A small-molecule ligand and the protein it binds are described below.
Small molecule (SMILES): Nc1nc2c(ncn2[C@@H]2O[C@H](CO[P](=O)(O)O[P](=O)(O)NP(=O)(O)O)[C@@H](O)[C@H]2O)c(=O)[nH]1

Sequence of chain 1.C:
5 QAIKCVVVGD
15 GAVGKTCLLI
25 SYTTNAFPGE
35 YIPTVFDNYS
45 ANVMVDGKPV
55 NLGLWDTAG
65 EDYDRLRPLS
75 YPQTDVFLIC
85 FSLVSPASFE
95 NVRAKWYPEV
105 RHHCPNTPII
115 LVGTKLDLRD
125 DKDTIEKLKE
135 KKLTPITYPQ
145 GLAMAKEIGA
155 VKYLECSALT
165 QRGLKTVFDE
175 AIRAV

Binding-site contacts:
Ligand atom O1A contacts residue GLY18 of chain 1.C at 3.0 Å.
Ligand atom O3A contacts residue GLY18 of chain 1.C at 3.2 Å (h-bond).
Ligand atom O1G contacts residue MG1 of chain 1.D at 2.9 Å.
Ligand atom O3G contacts residue ALA16 of chain 1.C at 3.5 Å (h-bond).
Ligand atom N3B contacts residue ALA16 of chain 1.C at 2.8 Å (h-bond).
Ligand atom O2A contacts residue TYR35 of chain 1.C at 3.2 Å.
Ligand atom N3B contacts residue TYR35 of chain 1.C at 3.2 Å.
Ligand atom N1 contacts residue LEU163 of chain 1.C at 3.4 Å.
Ligand atom O6 contacts residue LYS119 of chain 1.C at 3.4 Å.
Ligand atom O2G contacts residue PRO37 of chain 1.C at 3.5 Å.
Ligand atom N1 contacts residue ASP121 of chain 1.C at 2.9 Å (salt-bridge).
Ligand atom O2B contacts residue THR20 of chain 1.C at 2.7 Å (h-bond).
Ligand atom N7 contacts residue GLY18 of chain 1.C at 3.5 Å.
Ligand atom N2 contacts residue LEU163 of chain 1.C at 3.3 Å.
Ligand atom C2 contacts residue ASP121 of chain 1.C at 3.3 Å.
Ligand atom C6 contacts residue LYS119 of chain 1.C at 3.6 Å.
Ligand atom O6 contacts residue ALA162 of chain 1.C at 2.8 Å (h-bond).
Ligand atom O1A contacts residue CYS21 of chain 1.C at 2.9 Å (h-bond).
Ligand atom O1A contacts residue LYS19 of chain 1.C at 3.2 Å (salt-bridge).
Ligand atom O1G contacts residue LYS19 of chain 1.C at 2.8 Å (salt-bridge).
Ligand atom C5' contacts residue TYR35 of chain 1.C at 3.4 Å (hydrophobic).
Ligand atom C5 contacts residue LYS119 of chain 1.C at 3.4 Å.
Ligand atom O3G contacts residue TYR35 of chain 1.C at 2.9 Å (h-bond).
Ligand atom O3G contacts residue GLY15 of chain 1.C at 3.5 Å.
Ligand atom O1B contacts residue GLY18 of chain 1.C at 3.3 Å (h-bond).
Ligand atom PG contacts residue MG1 of chain 1.D at 3.4 Å.
Ligand atom O2' contacts residue PHE31 of chain 1.C at 3.4 Å.
Ligand atom O1A contacts residue THR20 of chain 1.C at 2.9 Å (h-bond).
Ligand atom O3' contacts residue GLY33 of chain 1.C at 3.5 Å (h-bond).
Ligand atom O2B contacts residue MG1 of chain 1.D at 2.8 Å.
Ligand atom C8 contacts residue GLY18 of chain 1.C at 3.3 Å.
Ligand atom O6 contacts residue SER161 of chain 1.C at 3.3 Å (h-bond).
Ligand atom O1B contacts residue VAL17 of chain 1.C at 3.3 Å (h-bond).
Ligand atom O3A contacts residue VAL17 of chain 1.C at 3.5 Å (h-bond).
Ligand atom N2 contacts residue ASP121 of chain 1.C at 2.8 Å (salt-bridge).
Ligand atom O1B contacts residue LYS19 of chain 1.C at 3.0 Å (salt-bridge).
Ligand atom O6 contacts residue LEU163 of chain 1.C at 3.3 Å (h-bond).
Ligand atom O3A contacts residue ALA16 of chain 1.C at 3.4 Å.
Ligand atom O2G contacts residue THR38 of chain 1.C at 2.8 Å (h-bond).
Ligand atom O2G contacts residue MG1 of chain 1.D at 2.9 Å.